Sequence of chain 1.A:
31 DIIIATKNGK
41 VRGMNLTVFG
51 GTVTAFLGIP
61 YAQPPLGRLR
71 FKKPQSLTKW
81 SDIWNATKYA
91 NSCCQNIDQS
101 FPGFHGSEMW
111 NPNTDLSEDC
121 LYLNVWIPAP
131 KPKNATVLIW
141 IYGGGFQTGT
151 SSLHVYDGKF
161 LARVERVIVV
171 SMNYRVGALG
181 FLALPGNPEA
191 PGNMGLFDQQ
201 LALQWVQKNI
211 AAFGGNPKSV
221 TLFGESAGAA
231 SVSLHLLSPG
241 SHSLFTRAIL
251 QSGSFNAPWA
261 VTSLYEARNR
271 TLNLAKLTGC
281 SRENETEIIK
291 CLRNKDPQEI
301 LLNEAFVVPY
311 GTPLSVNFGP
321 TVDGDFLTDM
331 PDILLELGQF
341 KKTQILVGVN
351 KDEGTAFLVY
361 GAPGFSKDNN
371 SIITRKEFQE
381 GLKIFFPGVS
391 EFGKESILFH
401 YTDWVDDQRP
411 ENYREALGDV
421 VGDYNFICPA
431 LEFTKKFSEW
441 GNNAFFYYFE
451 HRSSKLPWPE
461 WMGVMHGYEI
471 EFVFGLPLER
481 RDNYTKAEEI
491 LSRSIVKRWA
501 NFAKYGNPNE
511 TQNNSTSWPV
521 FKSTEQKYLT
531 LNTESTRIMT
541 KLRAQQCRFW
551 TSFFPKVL

The protein below binds the small molecule below.
Small molecule (SMILES): CC(=O)N[C@H]1[C@H](O[C@H]2[C@H](O)[C@@H](NC(C)=O)CO[C@@H]2CO)O[C@H](CO)[C@@H](O)[C@@H]1O

Binding-site contacts:
Ligand atom C1 contacts residue ASN514 of chain 1.A at 1.4 Å.
Ligand atom C4 contacts residue ASN514 of chain 1.A at 4.1 Å.
Ligand atom O7 contacts residue ASN514 of chain 1.A at 3.0 Å (h-bond).
Ligand atom C2 contacts residue ASN514 of chain 1.A at 2.6 Å.
Ligand atom O7 contacts residue GLU534 of chain 1.A at 4.2 Å.
Ligand atom C5 contacts residue ASN514 of chain 1.A at 3.4 Å.
Ligand atom C6 contacts residue ASN514 of chain 1.A at 4.4 Å.
Ligand atom N2 contacts residue ASN514 of chain 1.A at 3.3 Å (h-bond).
Ligand atom O5 contacts residue ASN514 of chain 1.A at 2.1 Å (h-bond).
Ligand atom C7 contacts residue ASN514 of chain 1.A at 3.4 Å.
Ligand atom C3 contacts residue ASN514 of chain 1.A at 3.9 Å.